The small molecule below binds the protein below.
Small molecule (SMILES): Nc1ncnc2c1ncn2[C@H]1C[C@H](O)[C@@H](CO[P](=O)(O)O[P](=O)(O)OP(=O)(O)O)O1

Binding-site contacts:
Ligand atom O3' contacts residue PPV1 of chain 1.P at 3.2 Å (h-bond).
Ligand atom O1A contacts residue ASP192 of chain 1.A at 2.7 Å (salt-bridge).
Ligand atom O2G contacts residue MG1 of chain 1.F at 2.2 Å.
Ligand atom PA contacts residue MG1 of chain 1.F at 3.3 Å.
Ligand atom O1B contacts residue SER182 of chain 1.A at 3.1 Å (h-bond).
Ligand atom O1A contacts residue MG1 of chain 1.F at 2.1 Å.
Ligand atom PB contacts residue PPV1 of chain 1.P at 0.4 Å.
Ligand atom N3 contacts residue TYR273 of chain 1.A at 3.4 Å.
Ligand atom O1B contacts residue PPV1 of chain 1.P at 0.8 Å (h-bond).
Ligand atom O3G contacts residue PPV1 of chain 1.P at 1.1 Å (h-bond).
Ligand atom O3' contacts residue GLY276 of chain 1.A at 3.4 Å.
Ligand atom O1A contacts residue PPV1 of chain 1.P at 2.9 Å (h-bond).
Ligand atom O3G contacts residue SER182 of chain 1.A at 2.7 Å (h-bond).
Ligand atom O1A contacts residue MG1 of chain 1.G at 2.5 Å.
Ligand atom O2G contacts residue ASP192 of chain 1.A at 3.0 Å (salt-bridge).
Ligand atom PB contacts residue MG1 of chain 1.F at 3.2 Å.
Ligand atom PG contacts residue MG1 of chain 1.F at 3.3 Å.
Ligand atom O2G contacts residue PPV1 of chain 1.P at 0.9 Å (h-bond).
Ligand atom O1B contacts residue ASP194 of chain 1.A at 3.2 Å (salt-bridge).
Ligand atom O1A contacts residue ASP194 of chain 1.A at 3.1 Å (salt-bridge).
Ligand atom O3G contacts residue GLY191 of chain 1.A at 2.7 Å (h-bond).
Ligand atom O1B contacts residue MG1 of chain 1.F at 2.2 Å.
Ligand atom O2B contacts residue PPV1 of chain 1.P at 1.2 Å (h-bond).
Ligand atom O2B contacts residue ARG185 of chain 1.A at 3.0 Å (salt-bridge).
Ligand atom C5' contacts residue PPV1 of chain 1.P at 3.0 Å.
Ligand atom PA contacts residue PPV1 of chain 1.P at 2.0 Å.
Ligand atom N3 contacts residue ASN281 of chain 1.A at 3.1 Å (h-bond).
Ligand atom PG contacts residue PPV1 of chain 1.P at 0.2 Å.
Ligand atom O3A contacts residue MG1 of chain 1.F at 3.4 Å.
Ligand atom O2A contacts residue PPV1 of chain 1.P at 3.1 Å (h-bond).
Ligand atom O2A contacts residue MG1 of chain 1.Q at 1.8 Å.
Ligand atom O3' contacts residue ARG185 of chain 1.A at 3.3 Å (salt-bridge).
Ligand atom O5' contacts residue PPV1 of chain 1.P at 2.6 Å (h-bond).
Ligand atom O1G contacts residue PPV1 of chain 1.P at 0.7 Å (h-bond).
Ligand atom O1B contacts residue GLY181 of chain 1.A at 3.3 Å.
Ligand atom PA contacts residue MG1 of chain 1.Q at 3.1 Å.
Ligand atom O3B contacts residue PPV1 of chain 1.P at 0.7 Å (h-bond).
Ligand atom C3' contacts residue PPV1 of chain 1.P at 3.3 Å.
Ligand atom O3A contacts residue MG1 of chain 1.Q at 3.1 Å.
Ligand atom O3A contacts residue PPV1 of chain 1.P at 0.9 Å (h-bond).

Sequence of chain 1.A:
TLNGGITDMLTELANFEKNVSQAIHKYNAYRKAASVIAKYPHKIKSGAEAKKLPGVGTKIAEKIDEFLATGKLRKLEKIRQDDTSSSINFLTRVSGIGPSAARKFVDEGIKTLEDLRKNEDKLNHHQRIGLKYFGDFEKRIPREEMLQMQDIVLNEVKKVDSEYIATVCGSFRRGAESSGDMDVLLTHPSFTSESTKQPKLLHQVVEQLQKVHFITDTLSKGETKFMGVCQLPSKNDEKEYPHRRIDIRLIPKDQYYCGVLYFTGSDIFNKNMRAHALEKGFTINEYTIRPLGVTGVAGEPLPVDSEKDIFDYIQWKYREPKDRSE